Sequence of chain 60.C:
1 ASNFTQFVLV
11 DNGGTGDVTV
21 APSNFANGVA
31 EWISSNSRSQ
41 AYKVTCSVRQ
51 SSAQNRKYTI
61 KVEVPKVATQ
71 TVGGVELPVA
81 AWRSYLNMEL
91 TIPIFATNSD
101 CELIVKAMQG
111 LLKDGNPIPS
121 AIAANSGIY

Binding-site contacts:
Ligand atom O2 contacts residue ASN87 of chain 60.C at 3.2 Å (h-bond).
Ligand atom C4 contacts residue TYR85 of chain 60.C at 3.5 Å (hydrophobic).
Ligand atom N1 contacts residue SER47 of chain 60.C at 2.7 Å (h-bond).
Ligand atom O3' contacts residue TYR85 of chain 60.C at 3.6 Å.
Ligand atom N1 contacts residue THR59 of chain 60.C at 3.6 Å.
Ligand atom O4' contacts residue LYS61 of chain 60.C at 3.1 Å (salt-bridge).
Ligand atom C3' contacts residue TYR85 of chain 60.C at 3.3 Å (hydrophobic).
Ligand atom OP2 contacts residue ARG49 of chain 59.D at 2.4 Å (salt-bridge).
Ligand atom P contacts residue ARG49 of chain 59.D at 2.9 Å.
Ligand atom N6 contacts residue THR45 of chain 60.C at 2.9 Å (h-bond).
Ligand atom P contacts residue TYR85 of chain 60.C at 3.5 Å.
Ligand atom N1 contacts residue TYR85 of chain 60.C at 3.6 Å.
Ligand atom OP2 contacts residue SER51 of chain 59.D at 3.2 Å (h-bond).
Ligand atom C2 contacts residue SER47 of chain 60.C at 3.0 Å.
Ligand atom OP2 contacts residue LYS57 of chain 59.D at 2.7 Å (salt-bridge).
Ligand atom OP2 contacts residue TYR85 of chain 60.C at 2.5 Å (h-bond).
Ligand atom O2' contacts residue GLU63 of chain 60.C at 3.0 Å (salt-bridge).
Ligand atom C5' contacts residue TYR85 of chain 60.C at 3.1 Å (hydrophobic).
Ligand atom C5 contacts residue THR45 of chain 60.C at 3.3 Å.
Ligand atom OP1 contacts residue SER52 of chain 59.D at 3.0 Å.
Ligand atom N6 contacts residue THR59 of chain 60.C at 2.9 Å (h-bond).
Ligand atom OP1 contacts residue SER51 of chain 59.D at 3.3 Å.
Ligand atom C6 contacts residue THR45 of chain 60.C at 3.5 Å.
Ligand atom O3' contacts residue SER51 of chain 59.D at 3.5 Å (h-bond).
Ligand atom C5 contacts residue TYR85 of chain 60.C at 3.5 Å (hydrophobic).
Ligand atom OP1 contacts residue ASN55 of chain 59.D at 3.3 Å (h-bond).
Ligand atom C2' contacts residue TYR85 of chain 60.C at 3.4 Å (hydrophobic).
Ligand atom OP2 contacts residue LYS57 of chain 59.D at 3.4 Å.
Ligand atom OP2 contacts residue LYS43 of chain 60.C at 3.2 Å (salt-bridge).
Ligand atom N7 contacts residue THR45 of chain 60.C at 2.6 Å (h-bond).
Ligand atom C4' contacts residue TYR85 of chain 60.C at 3.3 Å (hydrophobic).
Ligand atom OP1 contacts residue ARG49 of chain 59.D at 2.5 Å (salt-bridge).
Ligand atom C6 contacts residue TYR85 of chain 60.C at 3.5 Å (hydrophobic).
Ligand atom O2' contacts residue TYR85 of chain 60.C at 3.5 Å.
Ligand atom P contacts residue SER51 of chain 59.D at 3.4 Å.
Ligand atom C5' contacts residue SER51 of chain 59.D at 3.5 Å.
Ligand atom C2' contacts residue GLU63 of chain 60.C at 3.5 Å.
Ligand atom OP1 contacts residue SER51 of chain 59.D at 2.7 Å (h-bond).
Ligand atom OP2 contacts residue ASN55 of chain 59.D at 3.2 Å (h-bond).
Ligand atom N6 contacts residue CYS46 of chain 60.C at 3.4 Å (h-bond).

Sequence of chain 59.D:
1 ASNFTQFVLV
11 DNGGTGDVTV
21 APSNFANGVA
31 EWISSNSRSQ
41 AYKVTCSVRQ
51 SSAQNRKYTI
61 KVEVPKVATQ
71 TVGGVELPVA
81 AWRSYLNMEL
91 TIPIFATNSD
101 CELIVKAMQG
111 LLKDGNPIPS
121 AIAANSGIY

The protein below binds the small molecule below.
Small molecule (SMILES): Nc1ccn([C@@H]2O[C@H](CO[P](=O)(O)O[C@H]3[C@@H](O)[C@H](n4ccc(N)nc4=O)O[C@@H]3CO[P](=O)(O)O[C@H]3[C@@H](O)[C@H](n4cnc5c(N)ncnc54)O[C@@H]3CO[P](=O)(O)O[C@H]3[C@@H](O)[C@H](n4ccc(N)nc4=O)O[C@@H]3CO[P](=O)(O)O[C@H]3[C@@H](O)[C@H](n4ccc(=O)[nH]c4=O)O[C@@H]3CO[P](=O)(O)O[C@H]3[C@@H](O)[C@H](n4cnc5c(N)ncnc54)O[C@@H]3CO[P](=O)(O)O[C@H]3[C@@H](O)[C@H](n4cnc5c(=O)nc(N)[nH]c54)O[C@@H]3CO[P](=O)(O)O[C@H]3[C@@H](O)[C@H](n4cnc5c(=O)nc(N)[nH]c54)O[C@@H]3CO)[C@@H](O)[C@H]2O)c(=O)n1